Sequence of chain 9.A:
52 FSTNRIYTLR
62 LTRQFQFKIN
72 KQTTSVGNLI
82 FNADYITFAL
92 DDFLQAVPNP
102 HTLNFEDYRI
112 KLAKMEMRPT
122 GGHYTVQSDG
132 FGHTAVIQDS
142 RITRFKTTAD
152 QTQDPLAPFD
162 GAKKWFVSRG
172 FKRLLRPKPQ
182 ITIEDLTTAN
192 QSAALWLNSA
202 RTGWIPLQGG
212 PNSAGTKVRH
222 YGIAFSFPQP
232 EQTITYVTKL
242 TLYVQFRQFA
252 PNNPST

Binding-site contacts:
Ligand atom O6 contacts residue LEU175 of chain 9.E at 3.9 Å.
Ligand atom P contacts residue ARG61 of chain 9.E at 3.6 Å.
Ligand atom O6 contacts residue LYS173 of chain 9.E at 3.1 Å.
Ligand atom OP1 contacts residue LYS164 of chain 9.A at 3.4 Å.
Ligand atom OP2 contacts residue LYS115 of chain 9.E at 3.8 Å.
Ligand atom C7 contacts residue PHE52 of chain 3.E at 3.7 Å (hydrophobic).
Ligand atom C5 contacts residue LYS173 of chain 9.E at 4.0 Å.
Ligand atom N7 contacts residue TYR244 of chain 9.E at 3.8 Å.
Ligand atom C8 contacts residue TYR244 of chain 9.E at 3.1 Å (hydrophobic).
Ligand atom OP1 contacts residue LYS165 of chain 9.A at 2.7 Å (salt-bridge).
Ligand atom P contacts residue PHE52 of chain 3.E at 3.9 Å.
Ligand atom O5' contacts residue TYR244 of chain 9.E at 3.9 Å.
Ligand atom OP2 contacts residue ARG61 of chain 9.E at 2.8 Å (salt-bridge).
Ligand atom O4 contacts residue ARG56 of chain 3.E at 3.1 Å (salt-bridge).
Ligand atom C5 contacts residue LEU175 of chain 9.E at 3.8 Å (hydrophobic).
Ligand atom OP2 contacts residue TYR244 of chain 9.E at 3.1 Å (h-bond).
Ligand atom C2 contacts residue THR59 of chain 9.E at 3.5 Å.
Ligand atom O2 contacts residue GLN246 of chain 9.E at 2.7 Å (h-bond).
Ligand atom OP1 contacts residue PHE52 of chain 3.E at 3.0 Å (h-bond).
Ligand atom C2 contacts residue GLN246 of chain 9.E at 3.9 Å.
Ligand atom N3 contacts residue THR59 of chain 9.E at 3.3 Å (h-bond).
Ligand atom N9 contacts residue LEU175 of chain 9.E at 3.7 Å.
Ligand atom O2 contacts residue THR59 of chain 9.E at 3.3 Å (h-bond).
Ligand atom O3' contacts residue LYS112 of chain 9.E at 3.2 Å.
Ligand atom OP1 contacts residue ARG61 of chain 9.E at 4.0 Å.
Ligand atom C6 contacts residue LYS115 of chain 9.E at 3.8 Å.
Ligand atom P contacts residue LYS165 of chain 9.A at 4.0 Å.
Ligand atom C4 contacts residue LEU175 of chain 9.E at 3.7 Å (hydrophobic).
Ligand atom O3' contacts residue ARG61 of chain 9.E at 3.9 Å.
Ligand atom C1' contacts residue LYS112 of chain 9.E at 3.8 Å.
Ligand atom C8 contacts residue LYS115 of chain 9.E at 4.0 Å.
Ligand atom C8 contacts residue LEU175 of chain 9.E at 3.8 Å (hydrophobic).
Ligand atom N4 contacts residue LYS173 of chain 9.E at 4.0 Å.
Ligand atom N7 contacts residue LYS115 of chain 9.E at 2.9 Å (salt-bridge).
Ligand atom N7 contacts residue LEU175 of chain 9.E at 3.9 Å.
Ligand atom C6 contacts residue LEU175 of chain 9.E at 3.7 Å (hydrophobic).
Ligand atom OP2 contacts residue LYS165 of chain 9.A at 3.3 Å (salt-bridge).
Ligand atom C5 contacts residue LYS115 of chain 9.E at 3.7 Å.
Ligand atom C2' contacts residue TYR244 of chain 9.E at 3.7 Å (hydrophobic).
Ligand atom O6 contacts residue LYS115 of chain 9.E at 3.3 Å (salt-bridge).

The small molecule below binds the protein below.
Small molecule (SMILES): Cc1cn([C@H]2C[C@H](O)[C@@H](CO[P](=O)(O)O[C@H]3C[C@H](n4cnc5c(=O)[nH]c(N)nc54)O[C@@H]3CO[P](=O)(O)O[C@H]3C[C@H](n4ccc(N)nc4=O)O[C@@H]3COP(=O)=O)O2)c(=O)[nH]c1=O

Sequence of chain 9.E:
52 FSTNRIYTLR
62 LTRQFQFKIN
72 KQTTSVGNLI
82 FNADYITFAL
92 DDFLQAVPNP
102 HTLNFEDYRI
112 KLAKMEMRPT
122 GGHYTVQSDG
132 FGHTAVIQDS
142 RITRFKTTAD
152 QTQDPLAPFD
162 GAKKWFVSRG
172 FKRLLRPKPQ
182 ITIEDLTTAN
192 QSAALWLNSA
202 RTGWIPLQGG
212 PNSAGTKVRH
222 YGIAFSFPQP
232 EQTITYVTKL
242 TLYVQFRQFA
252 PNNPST

Sequence of chain 3.E:
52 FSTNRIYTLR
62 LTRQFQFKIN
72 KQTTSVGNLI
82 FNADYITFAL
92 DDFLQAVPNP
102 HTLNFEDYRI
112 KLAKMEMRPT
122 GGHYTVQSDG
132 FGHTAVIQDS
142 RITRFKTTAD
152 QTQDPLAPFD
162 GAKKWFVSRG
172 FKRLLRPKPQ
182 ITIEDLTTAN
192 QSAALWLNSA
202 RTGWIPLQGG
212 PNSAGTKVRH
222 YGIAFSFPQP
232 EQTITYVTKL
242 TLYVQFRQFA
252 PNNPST